Binding-site contacts:
Ligand atom C11 contacts residue VAL92 of chain 1.A at 4.2 Å (hydrophobic).
Ligand atom C10 contacts residue VAL92 of chain 1.A at 3.3 Å (hydrophobic).
Ligand atom C1 contacts residue MET133 of chain 1.A at 4.2 Å (hydrophobic).
Ligand atom C8 contacts residue ILE134 of chain 1.A at 3.8 Å (hydrophobic).
Ligand atom C10 contacts residue PRO89 of chain 1.A at 4.2 Å (hydrophobic).
Ligand atom C12 contacts residue MET133 of chain 1.A at 3.2 Å (hydrophobic).
Ligand atom N4 contacts residue ILE134 of chain 1.A at 3.0 Å (h-bond).
Ligand atom C6 contacts residue MET133 of chain 1.A at 4.3 Å (hydrophobic).
Ligand atom C2 contacts residue MET133 of chain 1.A at 4.1 Å (hydrophobic).
Ligand atom N2 contacts residue MET133 of chain 1.A at 4.2 Å.
Ligand atom C7 contacts residue ILE134 of chain 1.A at 3.8 Å (hydrophobic).
Ligand atom C9 contacts residue VAL92 of chain 1.A at 3.4 Å (hydrophobic).
Ligand atom N4 contacts residue MET133 of chain 1.A at 3.7 Å.
Ligand atom C7 contacts residue PHE135 of chain 1.A at 4.1 Å (hydrophobic).
Ligand atom C9 contacts residue PRO89 of chain 1.A at 4.5 Å (hydrophobic).
Ligand atom N3 contacts residue VAL92 of chain 1.A at 3.1 Å.
Ligand atom N2 contacts residue ILE134 of chain 1.A at 2.9 Å (h-bond).
Ligand atom C8 contacts residue VAL92 of chain 1.A at 4.3 Å (hydrophobic).
Ligand atom C3 contacts residue GLU132 of chain 1.A at 4.4 Å.
Ligand atom N3 contacts residue PRO89 of chain 1.A at 3.0 Å (h-bond).
Ligand atom C9 contacts residue PHE135 of chain 1.A at 4.2 Å (hydrophobic).
Ligand atom C11 contacts residue MET133 of chain 1.A at 3.7 Å (hydrophobic).
Ligand atom C8 contacts residue PHE135 of chain 1.A at 3.8 Å (hydrophobic).
Ligand atom C2 contacts residue ILE134 of chain 1.A at 3.7 Å (hydrophobic).
Ligand atom C1 contacts residue ILE134 of chain 1.A at 3.6 Å (hydrophobic).
Ligand atom C12 contacts residue PHE135 of chain 1.A at 4.5 Å (hydrophobic).
Ligand atom C6 contacts residue ILE134 of chain 1.A at 3.6 Å (hydrophobic).
Ligand atom C1 contacts residue GLU132 of chain 1.A at 3.6 Å.
Ligand atom C7 contacts residue MET133 of chain 1.A at 3.9 Å (hydrophobic).
Ligand atom C2 contacts residue GLU132 of chain 1.A at 4.0 Å.

Sequence of chain 1.A:
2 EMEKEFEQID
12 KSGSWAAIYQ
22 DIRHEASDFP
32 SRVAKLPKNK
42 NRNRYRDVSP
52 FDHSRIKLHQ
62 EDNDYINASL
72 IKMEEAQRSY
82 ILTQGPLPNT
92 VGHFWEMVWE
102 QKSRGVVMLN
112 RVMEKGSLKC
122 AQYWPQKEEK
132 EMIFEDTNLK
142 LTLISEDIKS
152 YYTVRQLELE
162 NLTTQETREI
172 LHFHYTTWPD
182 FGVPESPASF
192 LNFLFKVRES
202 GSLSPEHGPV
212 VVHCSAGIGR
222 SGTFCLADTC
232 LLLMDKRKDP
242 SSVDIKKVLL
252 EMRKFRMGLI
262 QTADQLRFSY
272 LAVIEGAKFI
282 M

A small-molecule ligand and the protein it binds are described below.
Small molecule (SMILES): Cc1cc(C)nc(Nc2ccc(N)cc2)n1